Sequence of chain 1.A:
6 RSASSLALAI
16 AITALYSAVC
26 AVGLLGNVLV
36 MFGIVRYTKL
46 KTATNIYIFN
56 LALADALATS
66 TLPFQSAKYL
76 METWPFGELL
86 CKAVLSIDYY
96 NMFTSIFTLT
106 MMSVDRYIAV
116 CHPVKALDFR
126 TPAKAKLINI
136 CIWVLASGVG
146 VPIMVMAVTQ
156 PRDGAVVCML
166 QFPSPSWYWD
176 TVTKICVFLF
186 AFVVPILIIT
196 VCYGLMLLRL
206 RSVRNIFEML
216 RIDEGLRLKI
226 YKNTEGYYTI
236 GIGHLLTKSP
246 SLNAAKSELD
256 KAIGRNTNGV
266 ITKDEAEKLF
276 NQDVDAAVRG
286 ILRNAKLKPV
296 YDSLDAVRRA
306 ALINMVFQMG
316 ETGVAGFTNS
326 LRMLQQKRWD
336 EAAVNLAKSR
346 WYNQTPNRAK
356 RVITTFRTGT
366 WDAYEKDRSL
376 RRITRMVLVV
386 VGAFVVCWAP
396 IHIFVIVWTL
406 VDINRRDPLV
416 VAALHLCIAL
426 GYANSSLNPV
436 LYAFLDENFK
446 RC

Binding-site contacts:
Ligand atom OAD contacts residue TYR94 of chain 1.A at 3.0 Å (h-bond).
Ligand atom CBC contacts residue ASP93 of chain 1.A at 3.4 Å.
Ligand atom CBE contacts residue GLY426 of chain 1.A at 4.0 Å.
Ligand atom CAO contacts residue VAL400 of chain 1.A at 3.7 Å (hydrophobic).
Ligand atom CAL contacts residue LYS179 of chain 1.A at 3.8 Å.
Ligand atom OAA contacts residue LYS179 of chain 1.A at 3.7 Å.
Ligand atom CAU contacts residue TYR94 of chain 1.A at 4.0 Å (hydrophobic).
Ligand atom CAZ contacts residue MET97 of chain 1.A at 3.6 Å (hydrophobic).
Ligand atom CAZ contacts residue VAL182 of chain 1.A at 4.0 Å (hydrophobic).
Ligand atom CAB contacts residue VAL400 of chain 1.A at 4.0 Å (hydrophobic).
Ligand atom NAS contacts residue ASP93 of chain 1.A at 2.8 Å (salt-bridge).
Ligand atom CAB contacts residue MET97 of chain 1.A at 3.7 Å (hydrophobic).
Ligand atom CBC contacts residue TYR427 of chain 1.A at 3.7 Å (hydrophobic).
Ligand atom CAG contacts residue VAL400 of chain 1.A at 3.8 Å (hydrophobic).
Ligand atom CAR contacts residue ASP93 of chain 1.A at 4.0 Å.
Ligand atom OAQ contacts residue ASP93 of chain 1.A at 3.8 Å.
Ligand atom CAX contacts residue MET97 of chain 1.A at 4.0 Å (hydrophobic).
Ligand atom CAU contacts residue ASP93 of chain 1.A at 3.4 Å.
Ligand atom CAC contacts residue TYR94 of chain 1.A at 3.9 Å (hydrophobic).
Ligand atom CBB contacts residue ASP93 of chain 1.A at 3.4 Å.
Ligand atom CAY contacts residue VAL400 of chain 1.A at 4.0 Å (hydrophobic).
Ligand atom CAM contacts residue LYS179 of chain 1.A at 4.0 Å.
Ligand atom CAX contacts residue VAL400 of chain 1.A at 4.0 Å (hydrophobic).
Ligand atom OAA contacts residue VAL182 of chain 1.A at 3.6 Å.
Ligand atom CBA contacts residue ILE396 of chain 1.A at 3.4 Å (hydrophobic).
Ligand atom CAO contacts residue ILE423 of chain 1.A at 3.8 Å (hydrophobic).
Ligand atom CAT contacts residue ASP93 of chain 1.A at 3.2 Å.
Ligand atom CAC contacts residue MET97 of chain 1.A at 4.0 Å (hydrophobic).
Ligand atom CAJ contacts residue LEU419 of chain 1.A at 3.7 Å (hydrophobic).
Ligand atom CAH contacts residue VAL400 of chain 1.A at 3.6 Å (hydrophobic).
Ligand atom CAY contacts residue MET97 of chain 1.A at 3.5 Å (hydrophobic).
Ligand atom CBE contacts residue TRP393 of chain 1.A at 3.5 Å (hydrophobic).
Ligand atom CAI contacts residue VAL400 of chain 1.A at 3.5 Å (hydrophobic).
Ligand atom CAK contacts residue TRP403 of chain 1.A at 3.8 Å (hydrophobic).
Ligand atom CAI contacts residue LEU419 of chain 1.A at 3.9 Å (hydrophobic).
Ligand atom CBD contacts residue TYR427 of chain 1.A at 3.5 Å (hydrophobic).
Ligand atom OAA contacts residue TYR94 of chain 1.A at 3.8 Å.
Ligand atom NAN contacts residue LYS179 of chain 1.A at 3.8 Å.
Ligand atom CBD contacts residue ILE423 of chain 1.A at 3.5 Å (hydrophobic).
Ligand atom CAT contacts residue MET97 of chain 1.A at 3.6 Å (hydrophobic).

The small molecule below binds the protein below.
Small molecule (SMILES): Oc1ccc2c3c1O[C@H]1c4[nH]c5ccccc5c4C[C@@]4(O)[C@@H](C2)N(CC2CC2)CC[C@]314